This small molecule binds to this protein.
Small molecule (SMILES): CN1CC[C@H](N(C)c2nc(N(C)CCC#N)c3sc(C(C)(C)C)cc3n2)C1

Binding-site contacts:
Ligand atom C contacts residue TYR217 of chain 1.A at 3.2 Å (hydrophobic).
Ligand atom N4 contacts residue PHE90 of chain 1.A at 3.3 Å.
Ligand atom C7 contacts residue TYR345 of chain 1.A at 3.2 Å (hydrophobic).
Ligand atom C16 contacts residue LEU421 of chain 1.A at 3.3 Å (hydrophobic).
Ligand atom C3 contacts residue GLY205 of chain 1.A at 3.7 Å.
Ligand atom C contacts residue HIS398 of chain 1.A at 3.3 Å.
Ligand atom N5 contacts residue TYR217 of chain 1.A at 3.0 Å (h-bond).
Ligand atom N3 contacts residue TYR345 of chain 1.A at 2.7 Å (h-bond).
Ligand atom C5 contacts residue TYR217 of chain 1.A at 2.8 Å (hydrophobic).
Ligand atom C19 contacts residue TYR217 of chain 1.A at 1.9 Å (hydrophobic).
Ligand atom N1 contacts residue MYA1 of chain 1.B at 3.7 Å.
Ligand atom C11 contacts residue ASN376 of chain 1.A at 3.7 Å.
Ligand atom C11 contacts residue HIS219 of chain 1.A at 1.1 Å.
Ligand atom C12 contacts residue HIS219 of chain 1.A at 2.7 Å.
Ligand atom C8 contacts residue HIS219 of chain 1.A at 3.5 Å.
Ligand atom C13 contacts residue PHE232 of chain 1.A at 3.6 Å (hydrophobic).
Ligand atom C2 contacts residue VAL81 of chain 1.A at 3.6 Å (hydrophobic).
Ligand atom C18 contacts residue TYR217 of chain 1.A at 3.5 Å (hydrophobic).
Ligand atom C17 contacts residue TYR326 of chain 1.A at 3.6 Å (hydrophobic).
Ligand atom N1 contacts residue GLY205 of chain 1.A at 3.3 Å (h-bond).
Ligand atom C18 contacts residue MET420 of chain 1.A at 3.2 Å (hydrophobic).
Ligand atom S contacts residue TYR217 of chain 1.A at 3.7 Å.
Ligand atom C14 contacts residue PHE90 of chain 1.A at 2.8 Å (hydrophobic).
Ligand atom C6 contacts residue TYR345 of chain 1.A at 3.3 Å (hydrophobic).
Ligand atom N2 contacts residue TYR217 of chain 1.A at 2.8 Å (h-bond).
Ligand atom N4 contacts residue TYR217 of chain 1.A at 3.2 Å (h-bond).
Ligand atom C14 contacts residue TYR345 of chain 1.A at 3.2 Å (hydrophobic).
Ligand atom C10 contacts residue HIS219 of chain 1.A at 2.3 Å.
Ligand atom C15 contacts residue TYR217 of chain 1.A at 3.0 Å (hydrophobic).
Ligand atom C6 contacts residue TYR217 of chain 1.A at 3.4 Å (hydrophobic).
Ligand atom C4 contacts residue TYR217 of chain 1.A at 3.3 Å (hydrophobic).
Ligand atom C17 contacts residue MET420 of chain 1.A at 3.3 Å (hydrophobic).
Ligand atom N3 contacts residue TYR217 of chain 1.A at 3.3 Å (h-bond).
Ligand atom C5 contacts residue PHE90 of chain 1.A at 3.3 Å (hydrophobic).
Ligand atom C13 contacts residue HIS219 of chain 1.A at 3.0 Å.
Ligand atom C14 contacts residue ILE328 of chain 1.A at 3.6 Å (hydrophobic).
Ligand atom C9 contacts residue TYR217 of chain 1.A at 3.3 Å (hydrophobic).
Ligand atom N3 contacts residue PHE90 of chain 1.A at 3.5 Å.
Ligand atom N contacts residue TYR217 of chain 1.A at 3.6 Å.
Ligand atom N5 contacts residue MET420 of chain 1.A at 3.5 Å (h-bond).

Sequence of chain 1.A:
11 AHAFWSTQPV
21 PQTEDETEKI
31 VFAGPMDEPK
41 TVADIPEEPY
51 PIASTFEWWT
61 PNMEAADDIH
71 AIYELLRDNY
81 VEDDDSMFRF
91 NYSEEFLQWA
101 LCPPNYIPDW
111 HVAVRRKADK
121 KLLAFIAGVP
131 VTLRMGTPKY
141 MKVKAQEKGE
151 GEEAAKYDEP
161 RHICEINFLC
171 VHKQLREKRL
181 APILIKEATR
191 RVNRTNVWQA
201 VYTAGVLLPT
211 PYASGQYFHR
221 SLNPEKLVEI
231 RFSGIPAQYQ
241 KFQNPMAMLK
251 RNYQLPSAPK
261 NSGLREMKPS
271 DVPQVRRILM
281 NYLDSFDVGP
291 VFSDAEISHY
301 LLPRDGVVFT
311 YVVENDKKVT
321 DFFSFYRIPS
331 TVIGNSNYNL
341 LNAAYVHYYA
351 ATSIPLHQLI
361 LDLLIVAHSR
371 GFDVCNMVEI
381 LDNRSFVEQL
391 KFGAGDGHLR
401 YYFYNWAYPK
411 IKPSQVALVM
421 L